Sequence of chain 1.A:
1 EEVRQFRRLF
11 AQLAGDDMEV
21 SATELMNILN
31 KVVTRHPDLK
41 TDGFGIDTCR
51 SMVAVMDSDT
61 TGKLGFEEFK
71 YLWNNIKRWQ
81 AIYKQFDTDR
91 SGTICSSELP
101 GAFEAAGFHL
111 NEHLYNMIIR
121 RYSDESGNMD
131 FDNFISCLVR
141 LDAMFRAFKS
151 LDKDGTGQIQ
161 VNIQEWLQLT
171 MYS

The protein below binds the small molecule below.
Small molecule (SMILES): O=C(O)/C(S)=C\c1ccc(Cl)cc1

Binding-site contacts:
Ligand atom CAA contacts residue LEU39 of chain 1.A at 4.2 Å (hydrophobic).
Ligand atom CAE contacts residue LYS77 of chain 1.A at 4.2 Å.
Ligand atom CAB contacts residue ILE76 of chain 1.A at 4.4 Å (hydrophobic).
Ligand atom CAG contacts residue LYS77 of chain 1.A at 4.1 Å.
Ligand atom OAL contacts residue VAL32 of chain 1.A at 4.2 Å.
Ligand atom CAD contacts residue LYS77 of chain 1.A at 3.6 Å.
Ligand atom CL contacts residue VAL33 of chain 1.A at 4.0 Å.
Ligand atom CAB contacts residue GLN80 of chain 1.A at 4.1 Å.
Ligand atom CAJ contacts residue TRP73 of chain 1.A at 4.3 Å (hydrophobic).
Ligand atom CAC contacts residue LYS77 of chain 1.A at 4.4 Å.
Ligand atom CAB contacts residue VAL32 of chain 1.A at 3.2 Å (hydrophobic).
Ligand atom SAK contacts residue LYS77 of chain 1.A at 4.4 Å.
Ligand atom CAF contacts residue GLN80 of chain 1.A at 3.7 Å.
Ligand atom CAA contacts residue GLN80 of chain 1.A at 3.6 Å.
Ligand atom CAC contacts residue VAL32 of chain 1.A at 3.8 Å (hydrophobic).
Ligand atom CAC contacts residue TRP73 of chain 1.A at 4.1 Å (hydrophobic).
Ligand atom CAE contacts residue HIS36 of chain 1.A at 4.4 Å.
Ligand atom CAD contacts residue TRP73 of chain 1.A at 4.2 Å (hydrophobic).
Ligand atom CAA contacts residue VAL32 of chain 1.A at 3.4 Å (hydrophobic).
Ligand atom CAF contacts residue HIS36 of chain 1.A at 3.4 Å.
Ligand atom OAL contacts residue TRP73 of chain 1.A at 3.5 Å.
Ligand atom CL contacts residue ILE76 of chain 1.A at 4.1 Å.
Ligand atom CAC contacts residue ILE76 of chain 1.A at 4.0 Å (hydrophobic).
Ligand atom CAI contacts residue LYS77 of chain 1.A at 4.2 Å.
Ligand atom CAE contacts residue GLN80 of chain 1.A at 3.8 Å.
Ligand atom CAG contacts residue GLN80 of chain 1.A at 3.8 Å.
Ligand atom CL contacts residue VAL32 of chain 1.A at 3.2 Å.
Ligand atom CL contacts residue PHE131 of chain 1.A at 3.7 Å.
Ligand atom CAF contacts residue VAL32 of chain 1.A at 4.2 Å (hydrophobic).
Ligand atom CAD contacts residue GLN80 of chain 1.A at 4.5 Å.
Ligand atom CAA contacts residue HIS36 of chain 1.A at 3.8 Å.